This protein binds this small molecule.
Small molecule (SMILES): C[N+](C)(C)CCOP(=O)([O-])OCCCc1ccccc1

Binding-site contacts:
Ligand atom C12 contacts residue ALA109 of chain 1.A at 4.2 Å (hydrophobic).
Ligand atom C12 contacts residue PHE144 of chain 1.A at 4.1 Å (hydrophobic).
Ligand atom O4 contacts residue GLN113 of chain 1.A at 3.2 Å (h-bond).
Ligand atom N contacts residue GLN113 of chain 1.A at 4.2 Å.
Ligand atom O2 contacts residue GLN113 of chain 1.A at 4.3 Å.
Ligand atom C13 contacts residue ILE112 of chain 1.A at 4.0 Å (hydrophobic).
Ligand atom N contacts residue TRP80 of chain 1.A at 4.5 Å.
Ligand atom C9 contacts residue GLN113 of chain 1.A at 4.4 Å.
Ligand atom C5 contacts residue TRP80 of chain 1.A at 3.9 Å (hydrophobic).
Ligand atom P contacts residue GLN113 of chain 1.A at 4.1 Å.
Ligand atom C13 contacts residue GLN113 of chain 1.A at 4.5 Å.
Ligand atom C6 contacts residue GLN113 of chain 1.A at 3.5 Å.
Ligand atom C7 contacts residue GLN113 of chain 1.A at 3.5 Å.
Ligand atom C12 contacts residue ILE112 of chain 1.A at 4.1 Å (hydrophobic).
Ligand atom C10 contacts residue TRP80 of chain 1.A at 4.5 Å (hydrophobic).
Ligand atom C7 contacts residue TRP80 of chain 1.A at 4.4 Å (hydrophobic).
Ligand atom C2 contacts residue TRP80 of chain 1.A at 4.1 Å (hydrophobic).
Ligand atom C11 contacts residue PHE144 of chain 1.A at 3.7 Å (hydrophobic).
Ligand atom C3 contacts residue TRP80 of chain 1.A at 4.1 Å (hydrophobic).
Ligand atom C3 contacts residue GLY114 of chain 1.A at 3.7 Å.
Ligand atom C4 contacts residue TRP80 of chain 1.A at 3.6 Å (hydrophobic).
Ligand atom C4 contacts residue GLN113 of chain 1.A at 3.9 Å.
Ligand atom CAI contacts residue GLN113 of chain 1.A at 4.2 Å.
Ligand atom O1 contacts residue GLN113 of chain 1.A at 3.9 Å.
Ligand atom C3 contacts residue GLN113 of chain 1.A at 3.0 Å.

Sequence of chain 1.A:
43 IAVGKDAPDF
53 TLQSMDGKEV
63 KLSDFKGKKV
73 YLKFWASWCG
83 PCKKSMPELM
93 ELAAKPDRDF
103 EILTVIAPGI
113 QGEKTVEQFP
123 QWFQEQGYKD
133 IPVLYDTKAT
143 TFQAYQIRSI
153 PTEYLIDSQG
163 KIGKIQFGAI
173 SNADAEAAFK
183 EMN